Sequence of chain 4.A:
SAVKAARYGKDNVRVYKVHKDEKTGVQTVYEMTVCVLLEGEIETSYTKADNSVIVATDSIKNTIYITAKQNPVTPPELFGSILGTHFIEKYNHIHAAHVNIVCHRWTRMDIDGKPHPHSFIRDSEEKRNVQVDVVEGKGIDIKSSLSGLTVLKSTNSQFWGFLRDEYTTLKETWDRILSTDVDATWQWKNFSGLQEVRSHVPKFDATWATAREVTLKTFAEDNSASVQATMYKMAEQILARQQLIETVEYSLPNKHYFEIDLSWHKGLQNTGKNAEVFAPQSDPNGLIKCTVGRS

The small molecule below binds the protein below.
Small molecule (SMILES): O=c1[nH]c(=O)c2nn[nH]c2[nH]1

Sequence of chain 3.A:
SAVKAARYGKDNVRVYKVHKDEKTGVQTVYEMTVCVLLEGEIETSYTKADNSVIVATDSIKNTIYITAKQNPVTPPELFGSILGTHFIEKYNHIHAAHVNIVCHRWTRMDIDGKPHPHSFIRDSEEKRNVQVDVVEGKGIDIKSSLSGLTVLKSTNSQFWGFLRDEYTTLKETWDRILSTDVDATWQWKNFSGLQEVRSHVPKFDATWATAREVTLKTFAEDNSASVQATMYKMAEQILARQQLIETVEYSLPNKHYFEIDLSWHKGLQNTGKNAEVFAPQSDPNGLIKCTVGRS

Binding-site contacts:
Ligand atom N8 contacts residue THR58 of chain 3.A at 3.2 Å (h-bond).
Ligand atom N1 contacts residue GLN229 of chain 4.A at 2.9 Å (h-bond).
Ligand atom O2 contacts residue ARG177 of chain 4.A at 2.9 Å (salt-bridge).
Ligand atom C5 contacts residue THR58 of chain 3.A at 3.9 Å.
Ligand atom N8 contacts residue PHE160 of chain 4.A at 3.6 Å.
Ligand atom O2 contacts residue GLN229 of chain 4.A at 3.7 Å.
Ligand atom O6 contacts residue GLN229 of chain 4.A at 2.8 Å (h-bond).
Ligand atom O2 contacts residue PHE160 of chain 4.A at 3.9 Å.
Ligand atom N3 contacts residue PHE160 of chain 4.A at 3.7 Å.
Ligand atom N9 contacts residue THR58 of chain 3.A at 4.0 Å.
Ligand atom N8 contacts residue ASP59 of chain 3.A at 3.9 Å.
Ligand atom O6 contacts residue TYR9 of chain 3.A at 3.8 Å.
Ligand atom N9 contacts residue LEU171 of chain 4.A at 4.0 Å.
Ligand atom N3 contacts residue ASN255 of chain 4.A at 3.4 Å (h-bond).
Ligand atom C2 contacts residue GLN229 of chain 4.A at 3.8 Å.
Ligand atom C5 contacts residue PHE160 of chain 4.A at 3.4 Å (hydrophobic).
Ligand atom N8 contacts residue LEU171 of chain 4.A at 3.8 Å.
Ligand atom C2 contacts residue PHE160 of chain 4.A at 3.7 Å (hydrophobic).
Ligand atom O2 contacts residue ASN255 of chain 4.A at 4.1 Å.
Ligand atom O6 contacts residue ILE55 of chain 3.A at 3.5 Å.
Ligand atom C2 contacts residue VAL228 of chain 4.A at 4.0 Å (hydrophobic).
Ligand atom N9 contacts residue PHE160 of chain 4.A at 3.5 Å.
Ligand atom O2 contacts residue VAL228 of chain 4.A at 2.9 Å (h-bond).
Ligand atom C4 contacts residue ASN255 of chain 4.A at 3.9 Å.
Ligand atom C4 contacts residue ARG177 of chain 4.A at 3.8 Å.
Ligand atom C6 contacts residue GLN229 of chain 4.A at 3.6 Å.
Ligand atom N3 contacts residue ARG177 of chain 4.A at 3.0 Å (salt-bridge).
Ligand atom N1 contacts residue PHE160 of chain 4.A at 3.6 Å.
Ligand atom N7 contacts residue ALA57 of chain 3.A at 3.6 Å.
Ligand atom C2 contacts residue ASN255 of chain 4.A at 3.9 Å.
Ligand atom N9 contacts residue ARG177 of chain 4.A at 4.0 Å.
Ligand atom C4 contacts residue PHE160 of chain 4.A at 3.4 Å (hydrophobic).
Ligand atom N7 contacts residue THR58 of chain 3.A at 2.8 Å (h-bond).
Ligand atom O6 contacts residue PHE160 of chain 4.A at 4.1 Å.
Ligand atom N8 contacts residue ALA57 of chain 3.A at 3.8 Å.
Ligand atom N7 contacts residue PHE160 of chain 4.A at 3.7 Å.
Ligand atom O2 contacts residue SER227 of chain 4.A at 3.5 Å.
Ligand atom C2 contacts residue ARG177 of chain 4.A at 3.6 Å.
Ligand atom O6 contacts residue THR58 of chain 3.A at 3.9 Å.
Ligand atom C6 contacts residue PHE160 of chain 4.A at 3.6 Å (hydrophobic).